This protein binds this small molecule.
Small molecule (SMILES): OC[C@H]1O[C@H](OC[C@H]2O[C@@H](O)[C@H](O)[C@@H](O)[C@@H]2O)[C@H](O)[C@@H](O)[C@H]1O

Sequence of chain 1.B:
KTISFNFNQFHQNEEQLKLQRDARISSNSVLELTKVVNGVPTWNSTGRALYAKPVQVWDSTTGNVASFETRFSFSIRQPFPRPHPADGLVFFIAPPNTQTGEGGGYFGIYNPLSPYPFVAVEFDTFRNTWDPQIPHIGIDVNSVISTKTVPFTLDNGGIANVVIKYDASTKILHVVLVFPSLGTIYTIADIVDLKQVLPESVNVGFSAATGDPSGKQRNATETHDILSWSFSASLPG

Binding-site contacts:
Ligand atom C6 contacts residue PHE126 of chain 1.B at 4.1 Å (hydrophobic).
Ligand atom O4 contacts residue GLY104 of chain 1.B at 4.0 Å.
Ligand atom O6 contacts residue GLY215 of chain 1.B at 3.6 Å.
Ligand atom C1 contacts residue SER214 of chain 1.B at 4.3 Å.
Ligand atom C6 contacts residue ASP212 of chain 1.B at 4.3 Å.
Ligand atom C3 contacts residue PHE126 of chain 1.B at 3.4 Å (hydrophobic).
Ligand atom O2 contacts residue ASN128 of chain 1.B at 3.5 Å (h-bond).
Ligand atom O2 contacts residue GLY105 of chain 1.B at 4.2 Å.
Ligand atom C6 contacts residue GLY215 of chain 1.B at 3.9 Å.
Ligand atom C2 contacts residue ASP212 of chain 1.B at 3.9 Å.
Ligand atom C4 contacts residue ASP212 of chain 1.B at 4.0 Å.
Ligand atom O5 contacts residue GLY215 of chain 1.B at 3.7 Å.
Ligand atom O3 contacts residue GLY105 of chain 1.B at 2.7 Å (h-bond).
Ligand atom O6 contacts residue ALA220 of chain 1.B at 3.8 Å.
Ligand atom O6 contacts residue ASP212 of chain 1.B at 4.2 Å.
Ligand atom C1 contacts residue ASP212 of chain 1.B at 4.1 Å.
Ligand atom O6 contacts residue GLN217 of chain 1.B at 4.2 Å.
Ligand atom C3 contacts residue GLY105 of chain 1.B at 4.0 Å.
Ligand atom O4 contacts residue ASP87 of chain 1.B at 2.9 Å (salt-bridge).
Ligand atom C4 contacts residue ASP87 of chain 1.B at 3.3 Å.
Ligand atom C5 contacts residue PHE126 of chain 1.B at 4.2 Å (hydrophobic).
Ligand atom O3 contacts residue THR129 of chain 1.B at 4.2 Å.
Ligand atom O3 contacts residue ASP87 of chain 1.B at 2.7 Å (salt-bridge).
Ligand atom C3 contacts residue ASP87 of chain 1.B at 3.7 Å.
Ligand atom O3 contacts residue PHE126 of chain 1.B at 3.7 Å.
Ligand atom C1 contacts residue GLY215 of chain 1.B at 4.4 Å.
Ligand atom C2 contacts residue GLY105 of chain 1.B at 4.4 Å.
Ligand atom O3 contacts residue ASN128 of chain 1.B at 3.6 Å (h-bond).
Ligand atom C6 contacts residue GLY211 of chain 1.B at 4.2 Å.
Ligand atom C4 contacts residue ALA86 of chain 1.B at 4.3 Å (hydrophobic).
Ligand atom O5 contacts residue ASP212 of chain 1.B at 4.0 Å.
Ligand atom O3 contacts residue GLY104 of chain 1.B at 3.5 Å.
Ligand atom O4 contacts residue ASP212 of chain 1.B at 2.7 Å (salt-bridge).
Ligand atom C6 contacts residue ALA220 of chain 1.B at 3.7 Å (hydrophobic).
Ligand atom C5 contacts residue PHE126 of chain 1.B at 3.6 Å (hydrophobic).
Ligand atom O4 contacts residue GLY211 of chain 1.B at 3.4 Å.
Ligand atom C4 contacts residue PHE126 of chain 1.B at 3.8 Å (hydrophobic).
Ligand atom O6 contacts residue HIS84 of chain 1.B at 3.6 Å (h-bond).
Ligand atom C6 contacts residue HIS84 of chain 1.B at 3.8 Å.
Ligand atom C3 contacts residue ASN128 of chain 1.B at 4.0 Å.